Sequence of chain 1.B:
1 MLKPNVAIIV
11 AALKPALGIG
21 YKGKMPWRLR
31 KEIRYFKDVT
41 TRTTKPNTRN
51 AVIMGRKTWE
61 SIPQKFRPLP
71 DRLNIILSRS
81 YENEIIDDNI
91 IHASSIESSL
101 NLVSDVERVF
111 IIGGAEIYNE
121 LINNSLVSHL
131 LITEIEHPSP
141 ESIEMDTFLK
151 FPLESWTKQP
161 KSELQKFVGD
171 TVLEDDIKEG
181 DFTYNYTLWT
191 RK

A protein and the small-molecule ligand that binds it are described below.
Small molecule (SMILES): COCC(COC)n1ccc2c3c(N)nc(N)nc3ccc21

Binding-site contacts:
Ligand atom N23 contacts residue PHE36 of chain 1.B at 3.5 Å.
Ligand atom N22 contacts residue GLU32 of chain 1.B at 2.7 Å (salt-bridge).
Ligand atom C29 contacts residue NDP1 of chain 1.E at 3.5 Å.
Ligand atom O8 contacts residue LEU69 of chain 1.B at 4.0 Å.
Ligand atom N23 contacts residue ALA11 of chain 1.B at 4.0 Å.
Ligand atom C29 contacts residue PHE36 of chain 1.B at 3.5 Å (hydrophobic).
Ligand atom O8 contacts residue PHE36 of chain 1.B at 4.0 Å.
Ligand atom C28 contacts residue GLU32 of chain 1.B at 3.6 Å.
Ligand atom C18 contacts residue SER61 of chain 1.B at 4.0 Å.
Ligand atom C29 contacts residue ILE9 of chain 1.B at 3.8 Å (hydrophobic).
Ligand atom C36 contacts residue GLU32 of chain 1.B at 3.5 Å.
Ligand atom C31 contacts residue NDP1 of chain 1.E at 4.0 Å.
Ligand atom C32 contacts residue ILE112 of chain 1.B at 3.4 Å (hydrophobic).
Ligand atom C32 contacts residue PHE36 of chain 1.B at 4.0 Å (hydrophobic).
Ligand atom C28 contacts residue PHE36 of chain 1.B at 3.8 Å (hydrophobic).
Ligand atom N26 contacts residue NDP1 of chain 1.E at 3.7 Å.
Ligand atom C30 contacts residue NDP1 of chain 1.E at 3.9 Å.
Ligand atom N25 contacts residue ALA11 of chain 1.B at 3.7 Å.
Ligand atom N23 contacts residue ILE9 of chain 1.B at 3.6 Å (h-bond).
Ligand atom N23 contacts residue VAL10 of chain 1.B at 3.5 Å.
Ligand atom C32 contacts residue NDP1 of chain 1.E at 3.7 Å.
Ligand atom C27 contacts residue PHE36 of chain 1.B at 3.7 Å (hydrophobic).
Ligand atom C28 contacts residue VAL10 of chain 1.B at 3.9 Å (hydrophobic).
Ligand atom C36 contacts residue MET25 of chain 1.B at 4.0 Å (hydrophobic).
Ligand atom C31 contacts residue PHE36 of chain 1.B at 3.9 Å (hydrophobic).
Ligand atom N23 contacts residue NDP1 of chain 1.E at 3.7 Å.
Ligand atom N26 contacts residue ILE112 of chain 1.B at 3.0 Å (h-bond).
Ligand atom N26 contacts residue TYR118 of chain 1.B at 3.3 Å (h-bond).
Ligand atom O11 contacts residue ILE62 of chain 1.B at 4.0 Å.
Ligand atom C30 contacts residue PHE36 of chain 1.B at 3.5 Å (hydrophobic).
Ligand atom C28 contacts residue ALA11 of chain 1.B at 3.9 Å (hydrophobic).
Ligand atom N25 contacts residue ILE9 of chain 1.B at 3.7 Å.
Ligand atom N25 contacts residue VAL10 of chain 1.B at 3.5 Å.
Ligand atom C27 contacts residue GLU32 of chain 1.B at 3.6 Å.
Ligand atom N22 contacts residue PHE36 of chain 1.B at 3.6 Å.
Ligand atom C35 contacts residue MET25 of chain 1.B at 4.0 Å (hydrophobic).
Ligand atom N25 contacts residue GLU32 of chain 1.B at 2.8 Å (salt-bridge).
Ligand atom N25 contacts residue THR133 of chain 1.B at 3.8 Å.
Ligand atom N26 contacts residue PHE36 of chain 1.B at 3.6 Å.
Ligand atom N26 contacts residue ILE9 of chain 1.B at 3.0 Å (h-bond).